Binding-site contacts:
Ligand atom O contacts residue GLU89 of chain 1.A at 3.5 Å.
Ligand atom O contacts residue GLU89 of chain 1.A at 3.0 Å (salt-bridge).
Ligand atom CG2 contacts residue GLN17 of chain 1.B at 3.5 Å.
Ligand atom N contacts residue GLU3 of chain 1.A at 2.8 Å (salt-bridge).
Ligand atom CD1 contacts residue LEU92 of chain 1.A at 3.9 Å (hydrophobic).
Ligand atom CA contacts residue GLU89 of chain 1.A at 3.9 Å.
Ligand atom CD2 contacts residue PHE5 of chain 1.A at 3.9 Å (hydrophobic).
Ligand atom CE3 contacts residue ARG10 of chain 1.B at 3.8 Å.
Ligand atom CN contacts residue ILE28 of chain 1.B at 3.7 Å (hydrophobic).
Ligand atom CM contacts residue LEU92 of chain 1.A at 3.8 Å (hydrophobic).
Ligand atom CE2 contacts residue ARG10 of chain 1.B at 3.8 Å.
Ligand atom CN contacts residue ILE78 of chain 1.B at 3.9 Å (hydrophobic).
Ligand atom C contacts residue GLN17 of chain 1.B at 3.7 Å.
Ligand atom C contacts residue GLU3 of chain 1.A at 3.7 Å.
Ligand atom CG contacts residue PHE5 of chain 1.A at 3.8 Å (hydrophobic).
Ligand atom CB contacts residue LEU88 of chain 1.A at 3.4 Å (hydrophobic).
Ligand atom CA contacts residue GLU89 of chain 1.A at 3.5 Å.
Ligand atom CN2 contacts residue VAL14 of chain 1.B at 3.6 Å (hydrophobic).
Ligand atom N contacts residue GLU89 of chain 1.A at 3.4 Å (salt-bridge).
Ligand atom CE3 contacts residue VAL14 of chain 1.B at 3.8 Å (hydrophobic).
Ligand atom N contacts residue ILE78 of chain 1.B at 3.8 Å.
Ligand atom O contacts residue PHE5 of chain 1.A at 3.7 Å.
Ligand atom C contacts residue GLU89 of chain 1.A at 3.1 Å.
Ligand atom CA contacts residue GLN17 of chain 1.B at 3.4 Å.
Ligand atom CA contacts residue GLU3 of chain 1.A at 3.3 Å.
Ligand atom O contacts residue GLN17 of chain 1.B at 3.1 Å (h-bond).
Ligand atom O contacts residue LEU92 of chain 1.A at 3.6 Å.
Ligand atom CD1 contacts residue FMT1 of chain 1.H at 3.6 Å.
Ligand atom O contacts residue GLU3 of chain 1.A at 3.1 Å (salt-bridge).
Ligand atom CZ3 contacts residue ARG10 of chain 1.B at 3.9 Å.
Ligand atom CH2 contacts residue PHE2 of chain 1.B at 3.4 Å (hydrophobic).
Ligand atom CN contacts residue GLU3 of chain 1.A at 3.8 Å.
Ligand atom CZ2 contacts residue PHE2 of chain 1.B at 3.6 Å (hydrophobic).
Ligand atom N contacts residue GLN17 of chain 1.B at 3.0 Å (h-bond).
Ligand atom O contacts residue ARG11 of chain 1.B at 3.2 Å (salt-bridge).
Ligand atom CN contacts residue PHE80 of chain 1.B at 3.6 Å (hydrophobic).
Ligand atom C contacts residue ARG11 of chain 1.B at 3.8 Å.
Ligand atom NE1 contacts residue LEU92 of chain 1.A at 3.8 Å.
Ligand atom CD1 contacts residue GLN17 of chain 1.B at 3.6 Å.
Ligand atom CB contacts residue GLU3 of chain 1.A at 3.1 Å.

This protein binds this small molecule.
Small molecule (SMILES): CN[C@@H](CC(C)C)C(=O)N[C@H](C(=O)N(C)[C@@H](C)C(=O)N(C)[C@@H](Cc1c[nH]c2ccccc12)C(=O)NCC=O)C(C)C

Sequence of chain 1.A:
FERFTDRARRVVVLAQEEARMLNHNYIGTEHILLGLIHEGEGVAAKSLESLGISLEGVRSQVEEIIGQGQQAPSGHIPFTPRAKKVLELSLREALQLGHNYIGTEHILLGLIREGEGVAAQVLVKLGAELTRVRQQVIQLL

Sequence of chain 1.B:
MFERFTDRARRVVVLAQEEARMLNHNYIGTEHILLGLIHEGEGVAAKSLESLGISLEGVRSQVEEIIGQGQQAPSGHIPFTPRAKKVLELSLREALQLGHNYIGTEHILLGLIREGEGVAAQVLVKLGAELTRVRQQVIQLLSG